Sequence of chain 1.A:
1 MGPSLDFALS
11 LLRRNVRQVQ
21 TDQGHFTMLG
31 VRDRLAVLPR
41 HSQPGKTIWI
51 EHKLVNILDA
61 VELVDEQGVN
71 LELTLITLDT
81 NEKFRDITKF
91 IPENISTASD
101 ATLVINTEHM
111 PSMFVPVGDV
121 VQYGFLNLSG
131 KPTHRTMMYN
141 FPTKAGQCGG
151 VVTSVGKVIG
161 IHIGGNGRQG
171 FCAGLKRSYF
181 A

The small molecule below binds the protein below.
Small molecule (SMILES): CCOC(=O)CC[C@H](C[C@@H]1CCNC1=O)NC(=O)[C@@H](CC(=O)[C@@H](NC(=O)c1cc(C)on1)C(C)C)Cc1ccc(F)cc1

Binding-site contacts:
Ligand atom C78 contacts residue GLY165 of chain 1.A at 3.6 Å.
Ligand atom O03 contacts residue GLY165 of chain 1.A at 3.0 Å (h-bond).
Ligand atom O4 contacts residue ASN166 of chain 1.A at 3.2 Å.
Ligand atom O23 contacts residue ALA145 of chain 1.A at 3.3 Å.
Ligand atom C04 contacts residue ILE163 of chain 1.A at 3.5 Å (hydrophobic).
Ligand atom O18 contacts residue THR143 of chain 1.A at 2.5 Å (h-bond).
Ligand atom O60 contacts residue LEU128 of chain 1.A at 3.5 Å.
Ligand atom N5 contacts residue GLY165 of chain 1.A at 3.2 Å.
Ligand atom C14 contacts residue CYS148 of chain 1.A at 3.2 Å (hydrophobic).
Ligand atom C15 contacts residue GLY165 of chain 1.A at 3.5 Å.
Ligand atom O60 contacts residue SER129 of chain 1.A at 2.8 Å (h-bond).
Ligand atom O03 contacts residue GLY164 of chain 1.A at 3.0 Å.
Ligand atom C4 contacts residue LEU126 of chain 1.A at 3.5 Å (hydrophobic).
Ligand atom C19 contacts residue CYS148 of chain 1.A at 1.8 Å (hydrophobic).
Ligand atom C02 contacts residue SER129 of chain 1.A at 3.4 Å.
Ligand atom C16 contacts residue THR143 of chain 1.A at 3.5 Å.
Ligand atom C08 contacts residue GLU72 of chain 1.A at 3.5 Å.
Ligand atom F1 contacts residue ARG40 of chain 1.A at 3.0 Å.
Ligand atom C20 contacts residue CYS148 of chain 1.A at 2.7 Å (hydrophobic).
Ligand atom N12 contacts residue CYS148 of chain 1.A at 3.0 Å (h-bond).
Ligand atom C08 contacts residue LEU128 of chain 1.A at 3.4 Å (hydrophobic).
Ligand atom C57 contacts residue SER129 of chain 1.A at 3.4 Å.
Ligand atom O18 contacts residue LYS144 of chain 1.A at 3.5 Å (salt-bridge).
Ligand atom C2 contacts residue ASN127 of chain 1.A at 3.4 Å.
Ligand atom N5 contacts residue ASN166 of chain 1.A at 3.4 Å.
Ligand atom C07 contacts residue HIS41 of chain 1.A at 3.2 Å.
Ligand atom C07 contacts residue LEU128 of chain 1.A at 3.4 Å (hydrophobic).
Ligand atom C13 contacts residue CYS148 of chain 1.A at 2.7 Å (hydrophobic).
Ligand atom O18 contacts residue HIS162 of chain 1.A at 2.9 Å (h-bond).
Ligand atom N12 contacts residue ILE163 of chain 1.A at 3.2 Å (h-bond).
Ligand atom O23 contacts residue GLY146 of chain 1.A at 2.7 Å (h-bond).
Ligand atom F1 contacts residue LYS131 of chain 1.A at 3.4 Å.
Ligand atom C16 contacts residue GLY165 of chain 1.A at 3.4 Å.
Ligand atom N17 contacts residue GLY165 of chain 1.A at 3.6 Å (h-bond).
Ligand atom C20 contacts residue HIS41 of chain 1.A at 3.3 Å.
Ligand atom N17 contacts residue THR143 of chain 1.A at 3.0 Å (h-bond).
Ligand atom O4 contacts residue PHE171 of chain 1.A at 3.3 Å.
Ligand atom O18 contacts residue GLY164 of chain 1.A at 3.6 Å.
Ligand atom O60 contacts residue ASN127 of chain 1.A at 3.4 Å (h-bond).
Ligand atom N58 contacts residue GLY165 of chain 1.A at 3.0 Å (h-bond).